The small molecule below binds the protein below.
Small molecule (SMILES): CC[C@@H](C)[C@@H](C(=O)N[C@@H]1C(=O)N(C)[C@@H]([C@@H](C)O)C(=O)N[C@@H](C(C)C)C(=O)N(C)[C@@H](CC(C)C)C(=O)N[C@@H](C(C)C)C(=O)N(C)[C@@H](C(C)C)C(=O)N(C)[C@@H](Cc2c[nH]c3cccc(OC)c23)C(=O)N[C@@H](C(C)C)C(=O)N[C@@H]([C@H](O)c2ccccc2)C(=O)N[C@@H](C(C)C)C(=O)O[C@@H]1C)N(C)C(=O)[C@@H](NC(=O)[C@H](C(C)C)N(C)C)C(C)C

Sequence of chain 1.R:
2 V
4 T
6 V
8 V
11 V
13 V

Binding-site contacts:
Ligand atom CE2 contacts residue PHE5 of chain 1.C at 3.4 Å (hydrophobic).
Ligand atom CD1 contacts residue LEU92 of chain 1.C at 3.6 Å (hydrophobic).
Ligand atom CD2 contacts residue ILE103 of chain 1.C at 3.8 Å (hydrophobic).
Ligand atom N contacts residue GLU3 of chain 1.C at 3.0 Å (salt-bridge).
Ligand atom OXT contacts residue GLU3 of chain 1.C at 3.3 Å (salt-bridge).
Ligand atom CD2 contacts residue MLE7 of chain 1.R at 3.7 Å.
Ligand atom O contacts residue MVA9 of chain 1.R at 3.5 Å.
Ligand atom CE2 contacts residue LEU92 of chain 1.C at 3.8 Å (hydrophobic).
Ligand atom NCZ contacts residue MLE7 of chain 1.R at 3.2 Å.
Ligand atom CDH contacts residue LEU88 of chain 1.C at 3.8 Å (hydrophobic).
Ligand atom CCY contacts residue ARG10 of chain 1.C at 3.6 Å.
Ligand atom CCX contacts residue ARG10 of chain 1.C at 3.6 Å.
Ligand atom ODG contacts residue PHE5 of chain 1.C at 3.6 Å.
Ligand atom CG2 contacts residue MET1 of chain 1.C at 3.2 Å (hydrophobic).
Ligand atom CN contacts residue MLE7 of chain 1.R at 2.9 Å.
Ligand atom CG2 contacts residue LEU96 of chain 1.C at 3.6 Å (hydrophobic).
Ligand atom CE2 contacts residue LEU88 of chain 1.C at 3.5 Å (hydrophobic).
Ligand atom OB contacts residue LEU92 of chain 1.C at 3.4 Å.
Ligand atom CD1 contacts residue LEU96 of chain 1.C at 3.5 Å (hydrophobic).
Ligand atom CD1 contacts residue PHE5 of chain 1.C at 3.7 Å (hydrophobic).
Ligand atom CAG contacts residue MET1 of chain 1.C at 3.4 Å (hydrophobic).
Ligand atom CDD contacts residue VAL13 of chain 1.C at 3.8 Å (hydrophobic).
Ligand atom OB contacts residue GLU3 of chain 1.C at 3.0 Å (salt-bridge).
Ligand atom CB contacts residue GLU3 of chain 1.C at 3.3 Å.
Ligand atom CZ contacts residue LEU88 of chain 1.C at 3.8 Å (hydrophobic).
Ligand atom CCW contacts residue ARG10 of chain 1.C at 3.6 Å.
Ligand atom CD2 contacts residue LEU92 of chain 1.C at 3.7 Å (hydrophobic).
Ligand atom OXT contacts residue PHE2 of chain 1.C at 3.0 Å (h-bond).
Ligand atom CDE contacts residue ARG10 of chain 1.C at 3.8 Å.
Ligand atom O contacts residue MET1 of chain 1.C at 2.8 Å (h-bond).
Ligand atom CDF contacts residue MLE7 of chain 1.R at 3.7 Å.
Ligand atom CN contacts residue O7D10 of chain 1.R at 3.8 Å.
Ligand atom CA contacts residue GLU3 of chain 1.C at 3.2 Å.
Ligand atom CDA contacts residue MLE7 of chain 1.R at 3.6 Å.
Ligand atom CDB contacts residue ARG10 of chain 1.C at 3.6 Å.
Ligand atom OG1 contacts residue MET1 of chain 1.C at 3.7 Å.
Ligand atom CD2 contacts residue PHE5 of chain 1.C at 3.7 Å (hydrophobic).
Ligand atom C contacts residue GLU3 of chain 1.C at 3.6 Å.
Ligand atom O contacts residue PHE5 of chain 1.C at 3.1 Å (h-bond).
Ligand atom CDH contacts residue PHE5 of chain 1.C at 3.6 Å (hydrophobic).

Sequence of chain 1.C:
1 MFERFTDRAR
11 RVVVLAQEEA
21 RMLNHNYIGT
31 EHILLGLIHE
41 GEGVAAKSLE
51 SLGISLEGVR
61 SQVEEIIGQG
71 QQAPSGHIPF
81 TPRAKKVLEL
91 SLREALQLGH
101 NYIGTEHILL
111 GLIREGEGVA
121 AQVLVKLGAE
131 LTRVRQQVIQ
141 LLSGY